Sequence of chain 1.L:
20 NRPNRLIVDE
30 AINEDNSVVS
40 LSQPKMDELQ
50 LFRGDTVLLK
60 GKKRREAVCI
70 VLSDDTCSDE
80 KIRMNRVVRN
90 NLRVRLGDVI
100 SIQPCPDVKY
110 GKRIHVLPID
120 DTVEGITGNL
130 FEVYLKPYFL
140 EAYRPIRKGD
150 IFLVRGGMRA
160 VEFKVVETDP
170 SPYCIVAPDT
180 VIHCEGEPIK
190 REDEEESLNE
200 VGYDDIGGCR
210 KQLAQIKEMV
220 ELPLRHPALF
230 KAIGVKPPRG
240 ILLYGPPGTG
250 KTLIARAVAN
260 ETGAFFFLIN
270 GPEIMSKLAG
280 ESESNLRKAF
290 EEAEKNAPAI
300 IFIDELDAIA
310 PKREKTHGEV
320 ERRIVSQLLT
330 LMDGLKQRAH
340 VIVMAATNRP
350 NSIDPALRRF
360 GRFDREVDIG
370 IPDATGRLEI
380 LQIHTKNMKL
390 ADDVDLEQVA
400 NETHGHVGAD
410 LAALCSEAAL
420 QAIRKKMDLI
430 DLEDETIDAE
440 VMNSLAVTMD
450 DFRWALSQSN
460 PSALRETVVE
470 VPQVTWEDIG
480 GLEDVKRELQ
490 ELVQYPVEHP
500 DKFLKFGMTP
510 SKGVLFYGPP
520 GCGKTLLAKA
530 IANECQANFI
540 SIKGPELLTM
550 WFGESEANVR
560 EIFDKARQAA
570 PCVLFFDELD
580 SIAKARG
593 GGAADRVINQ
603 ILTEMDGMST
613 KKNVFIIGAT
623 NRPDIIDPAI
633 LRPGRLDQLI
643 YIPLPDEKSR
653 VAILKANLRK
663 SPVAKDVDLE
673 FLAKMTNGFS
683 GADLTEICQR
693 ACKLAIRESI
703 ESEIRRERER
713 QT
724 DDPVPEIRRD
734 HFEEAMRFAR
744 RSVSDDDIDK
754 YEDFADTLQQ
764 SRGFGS

Binding-site contacts:
Ligand atom O1A contacts residue THR524 of chain 1.L at 3.0 Å (h-bond).
Ligand atom N3 contacts residue LEU525 of chain 1.L at 3.5 Å.
Ligand atom N9 contacts residue GLY683 of chain 1.L at 3.6 Å.
Ligand atom N7 contacts residue CYS521 of chain 1.L at 3.4 Å.
Ligand atom O1B contacts residue GLY520 of chain 1.L at 3.7 Å.
Ligand atom O2G contacts residue MG1 of chain 1.HB at 2.5 Å.
Ligand atom N6 contacts residue GLY479 of chain 1.L at 3.3 Å (h-bond).
Ligand atom C1' contacts residue THR687 of chain 1.L at 3.7 Å.
Ligand atom N7 contacts residue GLY522 of chain 1.L at 3.4 Å (h-bond).
Ligand atom O2A contacts residue GLY522 of chain 1.L at 3.3 Å.
Ligand atom PG contacts residue ARG765 of chain 1.G at 3.6 Å.
Ligand atom O1A contacts residue MG1 of chain 1.HB at 3.7 Å.
Ligand atom N1 contacts residue ILE478 of chain 1.L at 3.4 Å.
Ligand atom O2B contacts residue THR524 of chain 1.L at 2.6 Å (h-bond).
Ligand atom O4' contacts residue ALA684 of chain 1.L at 3.3 Å.
Ligand atom N6 contacts residue ILE478 of chain 1.L at 3.5 Å.
Ligand atom O3A contacts residue CYS521 of chain 1.L at 3.6 Å.
Ligand atom N1 contacts residue ASP477 of chain 1.L at 3.6 Å.
Ligand atom N1 contacts residue GLY479 of chain 1.L at 3.0 Å (h-bond).
Ligand atom PB contacts residue GLY520 of chain 1.L at 3.7 Å.
Ligand atom O3G contacts residue ARG765 of chain 1.G at 2.8 Å (salt-bridge).
Ligand atom C8 contacts residue ALA684 of chain 1.L at 3.5 Å (hydrophobic).
Ligand atom O3A contacts residue LYS523 of chain 1.L at 3.2 Å (salt-bridge).
Ligand atom C8 contacts residue GLY683 of chain 1.L at 3.5 Å.
Ligand atom C4 contacts residue LEU525 of chain 1.L at 3.3 Å (hydrophobic).
Ligand atom O3B contacts residue GLY520 of chain 1.L at 2.7 Å (h-bond).
Ligand atom O1B contacts residue LYS523 of chain 1.L at 3.1 Å.
Ligand atom O3G contacts residue ASN623 of chain 1.L at 3.3 Å (h-bond).
Ligand atom C8 contacts residue GLY520 of chain 1.L at 3.5 Å.
Ligand atom C2 contacts residue ASP477 of chain 1.L at 3.1 Å.
Ligand atom O3A contacts residue GLY522 of chain 1.L at 3.0 Å (h-bond).
Ligand atom N1 contacts residue ILE655 of chain 1.L at 3.7 Å.
Ligand atom O2A contacts residue LEU525 of chain 1.L at 3.0 Å (h-bond).
Ligand atom S1G contacts residue ARG765 of chain 1.G at 3.1 Å (salt-bridge).
Ligand atom O2A contacts residue THR524 of chain 1.L at 3.2 Å.
Ligand atom O2B contacts residue MG1 of chain 1.HB at 3.5 Å.
Ligand atom O2' contacts residue THR687 of chain 1.L at 3.4 Å (h-bond).
Ligand atom N7 contacts residue GLY683 of chain 1.L at 3.6 Å.
Ligand atom C5 contacts residue LEU525 of chain 1.L at 3.6 Å (hydrophobic).
Ligand atom O2G contacts residue THR524 of chain 1.L at 3.4 Å (h-bond).

This small molecule binds to this protein.
Small molecule (SMILES): Nc1ncnc2c1ncn2[C@@H]1O[C@H](COP(=O)(O)OP(=O)(O)OP(O)(O)=S)[C@@H](O)[C@H]1O

Sequence of chain 1.G:
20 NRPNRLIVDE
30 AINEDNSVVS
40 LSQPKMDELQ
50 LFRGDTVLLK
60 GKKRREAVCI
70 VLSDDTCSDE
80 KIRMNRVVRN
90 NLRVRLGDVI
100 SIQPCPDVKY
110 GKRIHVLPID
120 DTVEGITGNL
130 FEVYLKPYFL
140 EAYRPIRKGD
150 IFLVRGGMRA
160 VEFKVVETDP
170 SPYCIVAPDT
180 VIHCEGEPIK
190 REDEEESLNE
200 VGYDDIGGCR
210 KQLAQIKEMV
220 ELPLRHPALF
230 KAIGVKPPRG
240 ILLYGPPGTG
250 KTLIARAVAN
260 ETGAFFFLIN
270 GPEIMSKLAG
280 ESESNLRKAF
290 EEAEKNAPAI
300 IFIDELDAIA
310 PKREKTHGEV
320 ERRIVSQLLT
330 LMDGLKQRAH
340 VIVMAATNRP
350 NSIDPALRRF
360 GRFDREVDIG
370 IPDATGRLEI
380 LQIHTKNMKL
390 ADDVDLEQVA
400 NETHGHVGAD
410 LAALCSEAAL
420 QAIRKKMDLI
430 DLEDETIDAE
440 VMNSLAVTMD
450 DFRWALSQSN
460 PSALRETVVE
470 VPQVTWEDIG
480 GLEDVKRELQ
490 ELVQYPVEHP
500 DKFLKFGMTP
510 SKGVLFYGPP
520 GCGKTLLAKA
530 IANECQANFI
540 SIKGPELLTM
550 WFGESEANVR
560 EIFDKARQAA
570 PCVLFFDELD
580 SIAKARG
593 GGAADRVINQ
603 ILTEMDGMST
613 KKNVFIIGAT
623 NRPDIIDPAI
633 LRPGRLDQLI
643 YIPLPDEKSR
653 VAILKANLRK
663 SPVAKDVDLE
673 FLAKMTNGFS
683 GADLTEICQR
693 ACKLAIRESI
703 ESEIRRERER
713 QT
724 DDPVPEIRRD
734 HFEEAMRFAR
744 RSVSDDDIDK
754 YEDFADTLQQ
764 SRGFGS